The protein below binds the small molecule below.
Small molecule (SMILES): CC(=O)N[C@@H]1[C@@H](O[C@H]2O[C@H](CO)[C@H](O[C@H]3O[C@H](CO[C@@H]4O[C@@H](C)[C@H](O)[C@@H](O)[C@H]4O)[C@@H](O)[C@H](O)[C@H]3O)[C@H](O[C@@H]3O[C@H](CO)[C@@H](O)[C@H](O)[C@H]3NC(C)=O)[C@H]2O)[C@H](O)[C@@H](CO)O[C@H]1O

Binding-site contacts:
Ligand atom O4 contacts residue ASN237 of chain 2.A at 2.8 Å (h-bond).
Ligand atom O3 contacts residue NA1 of chain 2.H at 2.3 Å (h-bond).
Ligand atom O2 contacts residue GLU291 of chain 2.A at 3.6 Å (salt-bridge).
Ligand atom C2 contacts residue GLU263 of chain 2.A at 3.2 Å.
Ligand atom O5 contacts residue GLU263 of chain 2.A at 3.3 Å (salt-bridge).
Ligand atom C4 contacts residue HIS103 of chain 2.A at 3.3 Å.
Ligand atom O6 contacts residue TRP199 of chain 2.A at 3.2 Å.
Ligand atom O4 contacts residue GLN133 of chain 2.A at 3.0 Å (h-bond).
Ligand atom O4 contacts residue HIS103 of chain 2.A at 2.7 Å (h-bond).
Ligand atom O2 contacts residue NA1 of chain 2.H at 2.3 Å (h-bond).
Ligand atom O3 contacts residue GLY102 of chain 2.A at 3.5 Å (h-bond).
Ligand atom O6 contacts residue VAL286 of chain 2.A at 3.6 Å.
Ligand atom N2 contacts residue GLU291 of chain 2.A at 2.9 Å (salt-bridge).
Ligand atom O3 contacts residue ASN206 of chain 2.A at 2.6 Å (h-bond).
Ligand atom O3 contacts residue TRP205 of chain 2.A at 3.4 Å (h-bond).
Ligand atom C6 contacts residue TRP199 of chain 2.A at 3.6 Å (hydrophobic).
Ligand atom C2 contacts residue NA1 of chain 2.H at 3.2 Å.
Ligand atom O6 contacts residue LEU173 of chain 2.A at 3.6 Å.
Ligand atom O6 contacts residue LEU173 of chain 2.A at 3.6 Å.
Ligand atom C2 contacts residue GLU291 of chain 2.A at 3.5 Å.
Ligand atom C3 contacts residue NA1 of chain 2.H at 3.2 Å.
Ligand atom C3 contacts residue ASN206 of chain 2.A at 3.4 Å.
Ligand atom C8 contacts residue TRP199 of chain 2.A at 3.6 Å (hydrophobic).
Ligand atom C1 contacts residue GLU263 of chain 2.A at 3.1 Å.
Ligand atom C5 contacts residue TYR235 of chain 2.A at 3.5 Å (hydrophobic).
Ligand atom C3 contacts residue GLU291 of chain 2.A at 3.5 Å.
Ligand atom O5 contacts residue TRP199 of chain 2.A at 3.5 Å.
Ligand atom O7 contacts residue GLU263 of chain 2.A at 3.6 Å (salt-bridge).
Ligand atom C4 contacts residue HIS288 of chain 2.A at 3.5 Å.
Ligand atom O4 contacts residue ASN362 of chain 2.A at 2.8 Å (h-bond).
Ligand atom O4 contacts residue HIS288 of chain 2.A at 2.6 Å (h-bond).
Ligand atom O1 contacts residue GLU263 of chain 2.A at 2.4 Å (salt-bridge).
Ligand atom O6 contacts residue THR198 of chain 2.A at 3.5 Å.
Ligand atom O1 contacts residue TYR284 of chain 2.A at 3.4 Å.
Ligand atom O7 contacts residue TYR235 of chain 2.A at 3.2 Å.
Ligand atom O7 contacts residue TRP199 of chain 2.A at 2.9 Å (h-bond).
Ligand atom C3 contacts residue ASN237 of chain 2.A at 3.4 Å.
Ligand atom O2 contacts residue TYR235 of chain 2.A at 3.0 Å (h-bond).
Ligand atom O6 contacts residue GLU263 of chain 2.A at 2.8 Å (salt-bridge).
Ligand atom O6 contacts residue HIS265 of chain 2.A at 3.1 Å.

Sequence of chain 2.A:
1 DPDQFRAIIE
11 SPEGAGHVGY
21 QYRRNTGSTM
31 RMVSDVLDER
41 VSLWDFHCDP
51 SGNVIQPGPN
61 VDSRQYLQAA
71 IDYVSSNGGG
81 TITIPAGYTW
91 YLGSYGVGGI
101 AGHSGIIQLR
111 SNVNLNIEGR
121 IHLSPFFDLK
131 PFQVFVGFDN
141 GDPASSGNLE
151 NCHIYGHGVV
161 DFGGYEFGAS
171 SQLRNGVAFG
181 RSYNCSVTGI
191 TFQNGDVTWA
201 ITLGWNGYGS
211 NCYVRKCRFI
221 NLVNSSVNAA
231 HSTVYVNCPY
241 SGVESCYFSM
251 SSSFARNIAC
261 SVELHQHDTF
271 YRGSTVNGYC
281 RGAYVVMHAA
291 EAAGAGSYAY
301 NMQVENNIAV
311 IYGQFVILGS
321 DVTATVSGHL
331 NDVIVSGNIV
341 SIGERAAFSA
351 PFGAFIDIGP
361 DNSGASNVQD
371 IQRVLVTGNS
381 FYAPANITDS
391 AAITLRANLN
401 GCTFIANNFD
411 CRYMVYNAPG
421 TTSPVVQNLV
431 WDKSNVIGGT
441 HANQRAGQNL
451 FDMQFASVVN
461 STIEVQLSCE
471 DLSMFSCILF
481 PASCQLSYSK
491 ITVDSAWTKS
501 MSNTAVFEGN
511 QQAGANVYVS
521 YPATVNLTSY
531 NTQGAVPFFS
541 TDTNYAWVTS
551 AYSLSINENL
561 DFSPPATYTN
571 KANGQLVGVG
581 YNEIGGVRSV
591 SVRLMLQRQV